Binding-site contacts:
Ligand atom C17 contacts residue THR97 of chain 1.A at 3.4 Å.
Ligand atom C17 contacts residue LYS52 of chain 1.A at 3.9 Å.
Ligand atom C8 contacts residue ALA50 of chain 1.A at 3.5 Å (hydrophobic).
Ligand atom C19 contacts residue GLU69 of chain 1.A at 3.9 Å.
Ligand atom C3 contacts residue LEU25 of chain 1.A at 3.7 Å (hydrophobic).
Ligand atom C2 contacts residue LEU25 of chain 1.A at 3.6 Å (hydrophobic).
Ligand atom F21 contacts residue LYS52 of chain 1.A at 3.6 Å.
Ligand atom C10 contacts residue LEU151 of chain 1.A at 3.9 Å (hydrophobic).
Ligand atom C20 contacts residue THR161 of chain 1.A at 3.8 Å.
Ligand atom F21 contacts residue LEU95 of chain 1.A at 3.6 Å.
Ligand atom N9 contacts residue ALA50 of chain 1.A at 3.5 Å.
Ligand atom F21 contacts residue GLU69 of chain 1.A at 3.5 Å.
Ligand atom C12 contacts residue LEU25 of chain 1.A at 3.7 Å (hydrophobic).
Ligand atom C16 contacts residue THR97 of chain 1.A at 3.4 Å.
Ligand atom CL contacts residue THR97 of chain 1.A at 3.1 Å.
Ligand atom C3 contacts residue MET100 of chain 1.A at 3.1 Å (hydrophobic).
Ligand atom C16 contacts residue ALA50 of chain 1.A at 4.0 Å (hydrophobic).
Ligand atom C8 contacts residue LEU99 of chain 1.A at 3.8 Å (hydrophobic).
Ligand atom F21 contacts residue MET73 of chain 1.A at 3.5 Å.
Ligand atom C8 contacts residue GLN98 of chain 1.A at 3.3 Å.
Ligand atom N7 contacts residue ALA50 of chain 1.A at 3.9 Å.
Ligand atom CL contacts residue ALA50 of chain 1.A at 3.6 Å.
Ligand atom N9 contacts residue THR97 of chain 1.A at 3.7 Å.
Ligand atom O11 contacts residue LEU25 of chain 1.A at 3.9 Å.
Ligand atom C19 contacts residue LYS52 of chain 1.A at 3.8 Å.
Ligand atom C19 contacts residue THR161 of chain 1.A at 4.0 Å.
Ligand atom O11 contacts residue GLY103 of chain 1.A at 3.5 Å.
Ligand atom N7 contacts residue MET100 of chain 1.A at 2.8 Å (h-bond).
Ligand atom C2 contacts residue MET100 of chain 1.A at 4.0 Å (hydrophobic).
Ligand atom C8 contacts residue MET100 of chain 1.A at 3.2 Å (hydrophobic).
Ligand atom CL contacts residue LEU95 of chain 1.A at 3.5 Å.
Ligand atom CL contacts residue LYS52 of chain 1.A at 3.7 Å.
Ligand atom C12 contacts residue PRO101 of chain 1.A at 3.6 Å (hydrophobic).
Ligand atom N9 contacts residue LEU151 of chain 1.A at 3.8 Å.
Ligand atom C10 contacts residue ALA50 of chain 1.A at 3.9 Å (hydrophobic).
Ligand atom C4 contacts residue MET100 of chain 1.A at 3.7 Å (hydrophobic).
Ligand atom N7 contacts residue LEU99 of chain 1.A at 3.7 Å.
Ligand atom C1 contacts residue LEU25 of chain 1.A at 4.0 Å (hydrophobic).
Ligand atom C18 contacts residue LYS52 of chain 1.A at 3.9 Å.
Ligand atom C2 contacts residue GLY103 of chain 1.A at 3.8 Å.

Sequence of chain 1.A:
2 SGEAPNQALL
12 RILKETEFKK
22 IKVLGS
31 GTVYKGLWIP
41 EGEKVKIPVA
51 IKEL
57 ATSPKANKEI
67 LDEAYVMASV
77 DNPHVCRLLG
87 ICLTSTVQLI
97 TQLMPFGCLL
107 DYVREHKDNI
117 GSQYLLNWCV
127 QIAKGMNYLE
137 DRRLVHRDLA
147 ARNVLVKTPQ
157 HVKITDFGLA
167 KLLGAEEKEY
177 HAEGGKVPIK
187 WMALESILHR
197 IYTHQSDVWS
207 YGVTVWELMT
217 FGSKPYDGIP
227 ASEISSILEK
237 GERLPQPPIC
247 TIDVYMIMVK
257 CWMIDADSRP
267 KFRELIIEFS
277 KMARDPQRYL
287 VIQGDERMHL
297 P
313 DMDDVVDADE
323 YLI

A protein and the small-molecule ligand that binds it are described below.
Small molecule (SMILES): COc1cc2ncnc(Nc3ccc(F)c(Cl)c3)c2cc1NC(=O)/C=C/CN1CCCCC1